Sequence of chain 1.H:
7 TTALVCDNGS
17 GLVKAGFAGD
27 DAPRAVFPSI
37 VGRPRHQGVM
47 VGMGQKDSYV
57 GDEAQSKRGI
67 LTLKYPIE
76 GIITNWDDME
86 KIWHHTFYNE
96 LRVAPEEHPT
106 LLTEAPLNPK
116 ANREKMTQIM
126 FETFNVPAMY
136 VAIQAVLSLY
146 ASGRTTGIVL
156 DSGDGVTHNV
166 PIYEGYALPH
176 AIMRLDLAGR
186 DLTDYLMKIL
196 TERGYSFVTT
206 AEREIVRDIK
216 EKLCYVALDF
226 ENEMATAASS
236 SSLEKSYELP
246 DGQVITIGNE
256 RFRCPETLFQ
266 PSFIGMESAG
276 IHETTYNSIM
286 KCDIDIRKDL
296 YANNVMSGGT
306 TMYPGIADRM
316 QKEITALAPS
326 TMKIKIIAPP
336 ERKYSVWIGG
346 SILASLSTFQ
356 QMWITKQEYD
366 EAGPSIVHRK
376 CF

Binding-site contacts:
Ligand atom CB contacts residue GLU74 of chain 1.H at 3.5 Å.
Ligand atom CG2 contacts residue ILE291 of chain 1.B at 3.3 Å (hydrophobic).
Ligand atom CE3 contacts residue GLY199 of chain 1.I at 3.8 Å.
Ligand atom CA contacts residue SER201 of chain 1.I at 3.9 Å.
Ligand atom CH2 contacts residue LEU112 of chain 1.H at 4.0 Å (hydrophobic).
Ligand atom CE3 contacts residue ILE77 of chain 1.H at 3.7 Å (hydrophobic).
Ligand atom CE2 contacts residue ILE77 of chain 1.H at 3.4 Å (hydrophobic).
Ligand atom CB contacts residue ILE77 of chain 1.H at 4.0 Å (hydrophobic).
Ligand atom CE2 contacts residue SER201 of chain 1.I at 3.8 Å.
Ligand atom CZ2 contacts residue ARG179 of chain 1.H at 3.2 Å.
Ligand atom CG contacts residue GLY199 of chain 1.I at 4.0 Å.
Ligand atom CZ3 contacts residue SER201 of chain 1.I at 4.1 Å.
Ligand atom CD2 contacts residue SER201 of chain 1.I at 3.6 Å.
Ligand atom CZ3 contacts residue THR196 of chain 1.I at 4.1 Å.
Ligand atom OG1 contacts residue ARG294 of chain 1.B at 3.0 Å (salt-bridge).
Ligand atom CH2 contacts residue THR196 of chain 1.I at 3.9 Å.
Ligand atom CH2 contacts residue ARG179 of chain 1.H at 4.0 Å.
Ligand atom O contacts residue GLN248 of chain 1.I at 3.5 Å (h-bond).
Ligand atom OG1 contacts residue ILE291 of chain 1.B at 4.1 Å.
Ligand atom CG2 contacts residue PHE202 of chain 1.I at 4.1 Å (hydrophobic).
Ligand atom NE1 contacts residue ASP181 of chain 1.H at 3.9 Å.
Ligand atom CG2 contacts residue GLU207 of chain 1.I at 4.1 Å.
Ligand atom CB contacts residue GLU74 of chain 1.H at 2.9 Å.
Ligand atom CD2 contacts residue ILE77 of chain 1.H at 3.5 Å (hydrophobic).
Ligand atom NE1 contacts residue ILE77 of chain 1.H at 4.0 Å.
Ligand atom CA contacts residue GLN248 of chain 1.I at 3.3 Å.
Ligand atom CD1 contacts residue GLY199 of chain 1.I at 4.1 Å.
Ligand atom CZ3 contacts residue ILE77 of chain 1.H at 3.8 Å (hydrophobic).
Ligand atom N contacts residue GLY199 of chain 1.I at 3.8 Å.
Ligand atom CB contacts residue TYR200 of chain 1.I at 3.3 Å (hydrophobic).
Ligand atom CH2 contacts residue ILE77 of chain 1.H at 3.8 Å (hydrophobic).
Ligand atom O1 contacts residue GLY199 of chain 1.I at 3.2 Å (h-bond).
Ligand atom CE3 contacts residue SER201 of chain 1.I at 3.7 Å.
Ligand atom O contacts residue SER201 of chain 1.I at 3.4 Å (h-bond).
Ligand atom CZ2 contacts residue ILE77 of chain 1.H at 3.5 Å (hydrophobic).
Ligand atom CG contacts residue GLU74 of chain 1.H at 3.7 Å.
Ligand atom N contacts residue GLU74 of chain 1.H at 3.8 Å.
Ligand atom CG contacts residue SER201 of chain 1.I at 4.0 Å.
Ligand atom CZ3 contacts residue PRO114 of chain 1.H at 4.1 Å (hydrophobic).
Ligand atom CB contacts residue GLN248 of chain 1.I at 3.3 Å.

Sequence of chain 1.B:
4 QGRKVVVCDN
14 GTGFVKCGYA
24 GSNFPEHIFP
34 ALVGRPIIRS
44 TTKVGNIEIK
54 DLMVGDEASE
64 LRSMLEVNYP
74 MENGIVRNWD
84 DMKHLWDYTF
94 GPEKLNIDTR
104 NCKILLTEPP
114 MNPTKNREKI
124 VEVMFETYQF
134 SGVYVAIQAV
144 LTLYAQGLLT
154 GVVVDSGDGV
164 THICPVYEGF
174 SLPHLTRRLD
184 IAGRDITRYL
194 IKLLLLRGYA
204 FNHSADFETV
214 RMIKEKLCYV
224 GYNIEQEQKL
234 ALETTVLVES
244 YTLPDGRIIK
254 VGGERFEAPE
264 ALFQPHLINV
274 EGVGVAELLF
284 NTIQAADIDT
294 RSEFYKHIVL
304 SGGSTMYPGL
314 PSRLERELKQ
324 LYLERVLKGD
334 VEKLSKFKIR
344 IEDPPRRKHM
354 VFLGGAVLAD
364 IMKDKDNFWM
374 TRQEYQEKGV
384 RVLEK

Sequence of chain 1.I:
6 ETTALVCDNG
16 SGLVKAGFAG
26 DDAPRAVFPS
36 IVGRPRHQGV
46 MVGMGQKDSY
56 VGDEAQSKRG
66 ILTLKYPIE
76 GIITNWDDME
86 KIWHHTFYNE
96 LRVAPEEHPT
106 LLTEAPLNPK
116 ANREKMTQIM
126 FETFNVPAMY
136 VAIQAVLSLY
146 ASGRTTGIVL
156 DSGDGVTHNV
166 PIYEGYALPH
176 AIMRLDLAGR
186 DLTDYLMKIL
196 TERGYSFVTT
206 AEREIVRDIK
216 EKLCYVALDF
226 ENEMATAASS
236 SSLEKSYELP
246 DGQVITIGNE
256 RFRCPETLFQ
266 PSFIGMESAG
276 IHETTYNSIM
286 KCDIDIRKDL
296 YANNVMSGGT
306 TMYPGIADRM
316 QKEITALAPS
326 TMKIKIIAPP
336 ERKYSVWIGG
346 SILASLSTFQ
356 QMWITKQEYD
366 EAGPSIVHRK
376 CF

This protein binds this small molecule.
Small molecule (SMILES): C[C@@H]1NC(=O)[C@H](C[C@@](C)(O)CO)NC(=O)[C@@H]2CC3=C(N=C4C=CC=CC43)SC[C@H](NC(=O)[C@@H]([C@H](C)O)NC1=O)C(=O)N1C[C@H](O)C[C@H]1C(=O)N[C@@H](C)C(=O)N2